Binding-site contacts:
Ligand atom C2 contacts residue ASN745 of chain 1.A at 2.4 Å.
Ligand atom C6 contacts residue GLN954 of chain 1.A at 4.4 Å.
Ligand atom C4 contacts residue ASN745 of chain 1.A at 4.2 Å.
Ligand atom C3 contacts residue ASN745 of chain 1.A at 3.8 Å.
Ligand atom O5 contacts residue ASN745 of chain 1.A at 2.4 Å (h-bond).
Ligand atom C8 contacts residue ASN745 of chain 1.A at 4.4 Å.
Ligand atom C7 contacts residue ASN745 of chain 1.A at 3.5 Å.
Ligand atom N2 contacts residue ASN745 of chain 1.A at 2.9 Å (h-bond).
Ligand atom O7 contacts residue ASN745 of chain 1.A at 3.3 Å (h-bond).
Ligand atom C5 contacts residue ASN745 of chain 1.A at 3.7 Å.
Ligand atom O7 contacts residue LEU950 of chain 1.A at 4.1 Å.
Ligand atom C1 contacts residue ASN745 of chain 1.A at 1.4 Å.

The small molecule below binds the protein below.
Small molecule (SMILES): CC(=O)N[C@@H]1[C@@H](O)[C@H](O)[C@@H](CO)O[C@H]1O

Sequence of chain 1.A:
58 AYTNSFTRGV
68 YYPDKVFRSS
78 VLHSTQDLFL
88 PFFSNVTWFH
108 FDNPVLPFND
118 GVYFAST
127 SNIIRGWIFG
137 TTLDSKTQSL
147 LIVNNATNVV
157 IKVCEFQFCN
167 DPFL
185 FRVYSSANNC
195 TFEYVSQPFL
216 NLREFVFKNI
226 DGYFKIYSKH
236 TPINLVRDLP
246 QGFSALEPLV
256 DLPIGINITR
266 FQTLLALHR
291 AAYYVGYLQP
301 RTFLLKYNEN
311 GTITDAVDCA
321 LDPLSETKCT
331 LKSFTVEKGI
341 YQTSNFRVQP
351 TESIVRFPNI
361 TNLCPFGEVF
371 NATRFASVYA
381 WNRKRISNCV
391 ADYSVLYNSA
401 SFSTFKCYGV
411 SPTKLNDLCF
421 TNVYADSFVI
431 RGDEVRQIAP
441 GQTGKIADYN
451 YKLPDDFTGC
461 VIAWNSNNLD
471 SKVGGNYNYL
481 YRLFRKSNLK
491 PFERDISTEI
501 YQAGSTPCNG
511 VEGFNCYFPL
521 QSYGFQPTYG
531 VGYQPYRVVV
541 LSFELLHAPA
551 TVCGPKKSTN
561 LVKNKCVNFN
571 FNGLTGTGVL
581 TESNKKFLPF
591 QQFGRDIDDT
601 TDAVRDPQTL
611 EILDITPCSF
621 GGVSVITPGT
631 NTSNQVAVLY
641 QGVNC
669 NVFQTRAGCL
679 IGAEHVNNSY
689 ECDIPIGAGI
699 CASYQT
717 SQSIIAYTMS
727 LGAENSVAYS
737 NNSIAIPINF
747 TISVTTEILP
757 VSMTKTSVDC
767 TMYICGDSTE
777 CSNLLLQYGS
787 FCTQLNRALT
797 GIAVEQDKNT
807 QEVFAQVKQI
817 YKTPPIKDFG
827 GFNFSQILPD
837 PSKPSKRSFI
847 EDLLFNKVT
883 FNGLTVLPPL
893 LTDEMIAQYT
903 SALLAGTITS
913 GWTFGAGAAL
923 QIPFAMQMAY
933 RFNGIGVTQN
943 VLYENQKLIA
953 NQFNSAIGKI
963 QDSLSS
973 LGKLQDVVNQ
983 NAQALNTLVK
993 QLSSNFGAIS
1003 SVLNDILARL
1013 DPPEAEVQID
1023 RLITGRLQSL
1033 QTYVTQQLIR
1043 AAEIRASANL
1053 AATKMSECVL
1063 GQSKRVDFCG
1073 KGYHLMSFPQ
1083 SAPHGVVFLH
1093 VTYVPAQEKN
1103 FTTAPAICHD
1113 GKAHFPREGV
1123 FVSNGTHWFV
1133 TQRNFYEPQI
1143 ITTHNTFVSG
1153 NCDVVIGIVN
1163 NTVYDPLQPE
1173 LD